A small-molecule ligand and the protein it binds are described below.
Small molecule (SMILES): Cc1nc(-c2ccc(C(=O)Nc3cc(S(N)(=O)=O)cc(C)c3C)cc2)cs1

Sequence of chain 1.C:
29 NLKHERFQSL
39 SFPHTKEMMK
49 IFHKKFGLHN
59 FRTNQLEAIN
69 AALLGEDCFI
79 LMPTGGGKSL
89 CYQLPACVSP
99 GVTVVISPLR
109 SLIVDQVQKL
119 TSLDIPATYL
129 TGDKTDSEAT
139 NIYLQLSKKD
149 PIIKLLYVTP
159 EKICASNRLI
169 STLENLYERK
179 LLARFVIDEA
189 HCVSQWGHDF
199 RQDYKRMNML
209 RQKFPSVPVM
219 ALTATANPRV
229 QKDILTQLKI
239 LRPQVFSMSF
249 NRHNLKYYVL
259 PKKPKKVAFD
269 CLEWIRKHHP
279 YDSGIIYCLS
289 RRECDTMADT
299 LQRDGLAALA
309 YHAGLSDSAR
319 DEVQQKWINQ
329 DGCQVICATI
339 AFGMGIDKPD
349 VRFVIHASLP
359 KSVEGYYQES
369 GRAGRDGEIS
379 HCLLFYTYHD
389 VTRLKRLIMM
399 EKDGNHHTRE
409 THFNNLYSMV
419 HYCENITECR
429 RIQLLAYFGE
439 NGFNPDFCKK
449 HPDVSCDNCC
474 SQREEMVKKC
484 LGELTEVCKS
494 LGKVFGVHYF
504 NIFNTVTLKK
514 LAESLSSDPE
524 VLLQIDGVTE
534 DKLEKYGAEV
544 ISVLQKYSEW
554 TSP

Binding-site contacts:
Ligand atom N14 contacts residue SER192 of chain 1.C at 2.9 Å (h-bond).
Ligand atom C18 contacts residue HIS196 of chain 1.C at 3.9 Å.
Ligand atom C19 contacts residue HIS196 of chain 1.C at 3.4 Å.
Ligand atom S23 contacts residue ARG227 of chain 1.C at 3.7 Å.
Ligand atom C15 contacts residue SER192 of chain 1.C at 3.5 Å.
Ligand atom N2 contacts residue GLN193 of chain 1.C at 3.1 Å.
Ligand atom C1 contacts residue GLN193 of chain 1.C at 3.5 Å.
Ligand atom C12 contacts residue GLN366 of chain 1.C at 3.2 Å.
Ligand atom C21 contacts residue THR406 of chain 1.C at 3.6 Å.
Ligand atom C12 contacts residue GLN193 of chain 1.C at 3.4 Å.
Ligand atom C16 contacts residue THR409 of chain 1.C at 3.8 Å.
Ligand atom C1 contacts residue GLN366 of chain 1.C at 3.8 Å.
Ligand atom C21 contacts residue THR409 of chain 1.C at 3.3 Å.
Ligand atom C20 contacts residue SER192 of chain 1.C at 3.6 Å.
Ligand atom C13 contacts residue ASN413 of chain 1.C at 3.7 Å.
Ligand atom C19 contacts residue SER192 of chain 1.C at 3.9 Å.
Ligand atom C15 contacts residue ASP231 of chain 1.C at 3.9 Å.
Ligand atom S3 contacts residue GLN366 of chain 1.C at 3.5 Å (h-bond).
Ligand atom O25 contacts residue ARG227 of chain 1.C at 2.9 Å (salt-bridge).
Ligand atom S3 contacts residue HIS189 of chain 1.C at 3.7 Å.
Ligand atom C22 contacts residue HIS410 of chain 1.C at 3.6 Å.
Ligand atom C8 contacts residue SER192 of chain 1.C at 3.6 Å.
Ligand atom C20 contacts residue ASP231 of chain 1.C at 3.2 Å.
Ligand atom C17 contacts residue HIS196 of chain 1.C at 3.2 Å.
Ligand atom C5 contacts residue GLU362 of chain 1.C at 3.5 Å.
Ligand atom C21 contacts residue HIS196 of chain 1.C at 3.5 Å.
Ligand atom O27 contacts residue ASN413 of chain 1.C at 2.7 Å (h-bond).
Ligand atom C7 contacts residue ASN413 of chain 1.C at 3.6 Å.
Ligand atom C17 contacts residue THR409 of chain 1.C at 3.5 Å.
Ligand atom C22 contacts residue SER192 of chain 1.C at 3.7 Å.
Ligand atom C16 contacts residue HIS196 of chain 1.C at 3.6 Å.
Ligand atom C19 contacts residue THR409 of chain 1.C at 3.8 Å.
Ligand atom C10 contacts residue GLN193 of chain 1.C at 3.8 Å.
Ligand atom N24 contacts residue ASP231 of chain 1.C at 3.1 Å.
Ligand atom C12 contacts residue GLY363 of chain 1.C at 3.8 Å.
Ligand atom C11 contacts residue GLN193 of chain 1.C at 3.7 Å.
Ligand atom C8 contacts residue VAL228 of chain 1.C at 3.4 Å (hydrophobic).
Ligand atom C22 contacts residue HIS196 of chain 1.C at 3.8 Å.
Ligand atom C18 contacts residue ASP231 of chain 1.C at 3.5 Å.
Ligand atom C4 contacts residue GLN193 of chain 1.C at 3.8 Å.